Sequence of chain 1.B:
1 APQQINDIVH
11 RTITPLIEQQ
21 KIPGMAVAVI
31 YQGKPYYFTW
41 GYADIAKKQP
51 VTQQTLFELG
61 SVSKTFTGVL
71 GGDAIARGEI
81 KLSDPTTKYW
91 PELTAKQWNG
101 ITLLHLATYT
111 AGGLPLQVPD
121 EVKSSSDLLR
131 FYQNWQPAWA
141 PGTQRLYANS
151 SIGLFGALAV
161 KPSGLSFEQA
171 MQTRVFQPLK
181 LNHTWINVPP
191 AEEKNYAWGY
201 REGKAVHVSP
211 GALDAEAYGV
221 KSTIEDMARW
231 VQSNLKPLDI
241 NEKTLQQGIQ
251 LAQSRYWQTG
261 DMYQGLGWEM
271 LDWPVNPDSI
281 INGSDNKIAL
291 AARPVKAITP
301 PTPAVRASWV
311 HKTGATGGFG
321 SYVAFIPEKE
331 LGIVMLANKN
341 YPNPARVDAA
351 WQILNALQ

Binding-site contacts:
Ligand atom C8 contacts residue TRP257 of chain 1.B at 4.4 Å (hydrophobic).
Ligand atom C4 contacts residue ALA297 of chain 1.B at 4.4 Å (hydrophobic).
Ligand atom C7 contacts residue TYR256 of chain 1.B at 4.4 Å (hydrophobic).
Ligand atom O9 contacts residue PRO301 of chain 1.B at 4.1 Å.
Ligand atom O10 contacts residue TRP257 of chain 1.B at 3.5 Å.
Ligand atom O9 contacts residue LEU104 of chain 1.B at 3.8 Å.
Ligand atom N1 contacts residue THR299 of chain 1.B at 3.7 Å.
Ligand atom C6 contacts residue ALA297 of chain 1.B at 3.7 Å (hydrophobic).
Ligand atom N1 contacts residue ILE298 of chain 1.B at 2.9 Å (h-bond).
Ligand atom N1 contacts residue PRO300 of chain 1.B at 3.6 Å.
Ligand atom O9 contacts residue ILE298 of chain 1.B at 3.8 Å.
Ligand atom C6 contacts residue TRP257 of chain 1.B at 4.1 Å (hydrophobic).
Ligand atom C4 contacts residue THR299 of chain 1.B at 3.8 Å.
Ligand atom C7 contacts residue ILE298 of chain 1.B at 4.0 Å (hydrophobic).
Ligand atom C6 contacts residue LEU104 of chain 1.B at 4.2 Å (hydrophobic).
Ligand atom C2 contacts residue ILE298 of chain 1.B at 3.6 Å (hydrophobic).
Ligand atom C7 contacts residue LEU104 of chain 1.B at 4.3 Å (hydrophobic).
Ligand atom C3 contacts residue THR299 of chain 1.B at 3.4 Å.
Ligand atom N1 contacts residue PRO301 of chain 1.B at 3.3 Å.
Ligand atom O9 contacts residue TYR256 of chain 1.B at 3.4 Å (h-bond).
Ligand atom O10 contacts residue ALA297 of chain 1.B at 4.5 Å.
Ligand atom C2 contacts residue THR299 of chain 1.B at 3.8 Å.
Ligand atom C8 contacts residue ALA297 of chain 1.B at 4.3 Å (hydrophobic).
Ligand atom C5 contacts residue ALA297 of chain 1.B at 3.9 Å (hydrophobic).
Ligand atom C7 contacts residue ALA297 of chain 1.B at 4.1 Å (hydrophobic).
Ligand atom O10 contacts residue HIS105 of chain 1.B at 4.3 Å.

This protein binds this small molecule.
Small molecule (SMILES): Nc1ccc(C(=O)O)cc1O